Binding-site contacts:
Ligand atom C1 contacts residue ASN109 of chain 1.C at 1.5 Å.
Ligand atom N2 contacts residue ASN109 of chain 1.C at 2.9 Å (h-bond).
Ligand atom O7 contacts residue ASN109 of chain 1.C at 3.4 Å (h-bond).
Ligand atom C8 contacts residue ASN109 of chain 1.C at 3.9 Å.
Ligand atom C3 contacts residue ASN109 of chain 1.C at 3.9 Å.
Ligand atom C5 contacts residue ASN109 of chain 1.C at 3.8 Å.
Ligand atom O5 contacts residue ASN109 of chain 1.C at 2.4 Å (h-bond).
Ligand atom C4 contacts residue ASN109 of chain 1.C at 4.3 Å.
Ligand atom C7 contacts residue ASN109 of chain 1.C at 3.4 Å.
Ligand atom C2 contacts residue ASN109 of chain 1.C at 2.5 Å.
Ligand atom C8 contacts residue PRO108 of chain 1.C at 3.8 Å (hydrophobic).

Sequence of chain 1.C:
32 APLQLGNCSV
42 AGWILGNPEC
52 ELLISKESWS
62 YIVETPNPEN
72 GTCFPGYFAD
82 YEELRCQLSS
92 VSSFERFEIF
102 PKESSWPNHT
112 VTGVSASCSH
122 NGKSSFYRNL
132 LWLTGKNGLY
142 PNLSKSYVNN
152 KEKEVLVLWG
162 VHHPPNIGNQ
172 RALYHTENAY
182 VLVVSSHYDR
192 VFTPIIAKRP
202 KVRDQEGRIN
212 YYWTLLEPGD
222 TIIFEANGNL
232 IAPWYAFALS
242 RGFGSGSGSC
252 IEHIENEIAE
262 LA

This small molecule binds to this protein.
Small molecule (SMILES): CC(=O)N[C@@H]1[C@@H](O)[C@H](O)[C@@H](CO)O[C@H]1O